The protein below binds the small molecule below.
Small molecule (SMILES): CCCCCCCCCCCC[N+](C)(C)CCCS(=O)(=O)O

Sequence of chain 30.A:
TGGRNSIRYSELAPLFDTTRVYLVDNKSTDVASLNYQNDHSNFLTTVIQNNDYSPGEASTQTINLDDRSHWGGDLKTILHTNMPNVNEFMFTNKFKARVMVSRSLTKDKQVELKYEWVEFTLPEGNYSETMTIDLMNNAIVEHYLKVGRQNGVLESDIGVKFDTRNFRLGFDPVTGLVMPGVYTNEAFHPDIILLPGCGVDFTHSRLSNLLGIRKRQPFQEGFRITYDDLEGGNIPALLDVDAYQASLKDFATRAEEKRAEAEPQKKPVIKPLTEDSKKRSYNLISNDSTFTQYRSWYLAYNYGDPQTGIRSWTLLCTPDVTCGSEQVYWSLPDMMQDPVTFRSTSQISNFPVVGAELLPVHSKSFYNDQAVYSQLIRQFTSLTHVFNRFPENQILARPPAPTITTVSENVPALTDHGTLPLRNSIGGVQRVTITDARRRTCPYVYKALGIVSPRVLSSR

Binding-site contacts:
Ligand atom C16 contacts residue TRP117 of chain 30.A at 3.7 Å (hydrophobic).
Ligand atom C3 contacts residue ARG224 of chain 30.A at 3.5 Å.
Ligand atom C3 contacts residue ARG98 of chain 30.A at 3.2 Å.
Ligand atom C15 contacts residue ARG224 of chain 30.A at 3.3 Å.
Ligand atom N1 contacts residue ARG98 of chain 30.A at 4.3 Å.
Ligand atom O1S contacts residue ASP228 of chain 30.A at 3.6 Å.
Ligand atom N1 contacts residue TRP117 of chain 30.A at 4.1 Å.
Ligand atom S1 contacts residue ARG98 of chain 30.A at 4.4 Å.
Ligand atom C13 contacts residue ARG224 of chain 30.A at 4.1 Å.
Ligand atom O1S contacts residue THR226 of chain 30.A at 4.3 Å.
Ligand atom C1 contacts residue ARG98 of chain 30.A at 3.2 Å.
Ligand atom C14 contacts residue ARG224 of chain 30.A at 4.5 Å.
Ligand atom C2 contacts residue ARG224 of chain 30.A at 3.8 Å.
Ligand atom O1S contacts residue ARG98 of chain 30.A at 3.6 Å.
Ligand atom C1 contacts residue ARG224 of chain 30.A at 3.8 Å.
Ligand atom N1 contacts residue ARG224 of chain 30.A at 4.2 Å.
Ligand atom C15 contacts residue TRP117 of chain 30.A at 4.2 Å (hydrophobic).
Ligand atom C3 contacts residue TRP117 of chain 30.A at 3.5 Å (hydrophobic).
Ligand atom C16 contacts residue ARG224 of chain 30.A at 4.0 Å.
Ligand atom O3S contacts residue THR226 of chain 30.A at 4.0 Å.
Ligand atom C2 contacts residue ARG98 of chain 30.A at 3.4 Å.